The small molecule below binds the protein below.
Small molecule (SMILES): CC(C)O[PH](=O)OC(C)C

Sequence of chain 5.A:
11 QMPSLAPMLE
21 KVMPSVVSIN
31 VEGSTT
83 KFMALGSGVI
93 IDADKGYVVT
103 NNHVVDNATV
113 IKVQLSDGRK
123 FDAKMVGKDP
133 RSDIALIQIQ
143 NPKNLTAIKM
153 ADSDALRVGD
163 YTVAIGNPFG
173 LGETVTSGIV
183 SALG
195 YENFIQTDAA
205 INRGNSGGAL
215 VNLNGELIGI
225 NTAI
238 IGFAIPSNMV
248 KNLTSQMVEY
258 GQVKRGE

Sequence of chain 4.A:
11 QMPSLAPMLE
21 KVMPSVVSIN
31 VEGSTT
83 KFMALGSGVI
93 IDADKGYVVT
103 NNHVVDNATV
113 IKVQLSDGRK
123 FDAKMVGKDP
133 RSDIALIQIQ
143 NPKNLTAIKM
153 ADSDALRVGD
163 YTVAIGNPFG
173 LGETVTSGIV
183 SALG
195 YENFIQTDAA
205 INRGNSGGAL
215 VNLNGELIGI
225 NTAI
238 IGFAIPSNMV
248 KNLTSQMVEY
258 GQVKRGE

Binding-site contacts:
Ligand atom O3P contacts residue ARG207 of chain 5.A at 4.2 Å.
Ligand atom C1 contacts residue ALA166 of chain 5.A at 4.5 Å (hydrophobic).
Ligand atom O2P contacts residue SER210 of chain 5.A at 2.6 Å (h-bond).
Ligand atom C3 contacts residue SER210 of chain 5.A at 4.5 Å.
Ligand atom C3' contacts residue PRO170 of chain 5.A at 4.0 Å (hydrophobic).
Ligand atom C3 contacts residue ALA166 of chain 5.A at 3.7 Å (hydrophobic).
Ligand atom C3' contacts residue ARG207 of chain 5.A at 3.9 Å.
Ligand atom O3P contacts residue ILE205 of chain 5.A at 2.6 Å (h-bond).
Ligand atom C1 contacts residue SER210 of chain 5.A at 3.1 Å.
Ligand atom C2 contacts residue ASN225 of chain 5.A at 4.4 Å.
Ligand atom P contacts residue SER210 of chain 5.A at 1.6 Å.
Ligand atom C1' contacts residue PRO170 of chain 5.A at 4.1 Å (hydrophobic).
Ligand atom C2' contacts residue ILE238 of chain 4.A at 3.8 Å (hydrophobic).
Ligand atom C3 contacts residue GLY168 of chain 5.A at 3.8 Å.
Ligand atom O3P contacts residue ALA204 of chain 5.A at 3.5 Å.
Ligand atom C1 contacts residue THR178 of chain 5.A at 4.4 Å.
Ligand atom C3' contacts residue SER210 of chain 5.A at 3.5 Å.
Ligand atom C3 contacts residue THR176 of chain 5.A at 3.1 Å.
Ligand atom O1P contacts residue ALA166 of chain 5.A at 4.5 Å.
Ligand atom O1P contacts residue THR178 of chain 5.A at 3.9 Å.
Ligand atom C2 contacts residue GLY211 of chain 5.A at 3.2 Å.
Ligand atom C3' contacts residue ASN209 of chain 5.A at 3.5 Å.
Ligand atom C3 contacts residue THR178 of chain 5.A at 3.8 Å.
Ligand atom C2 contacts residue SER210 of chain 5.A at 3.8 Å.
Ligand atom C3 contacts residue ILE167 of chain 5.A at 4.2 Å (hydrophobic).
Ligand atom O3P contacts residue SER210 of chain 5.A at 2.4 Å (h-bond).
Ligand atom C1 contacts residue GLY168 of chain 5.A at 4.4 Å.
Ligand atom C2 contacts residue GLY168 of chain 5.A at 4.1 Å.
Ligand atom P contacts residue ILE205 of chain 5.A at 4.1 Å.
Ligand atom O1P contacts residue SER210 of chain 5.A at 2.7 Å (h-bond).
Ligand atom C2 contacts residue ILE167 of chain 5.A at 3.9 Å (hydrophobic).
Ligand atom C2' contacts residue THR176 of chain 5.A at 4.4 Å.
Ligand atom O1P contacts residue ALA204 of chain 5.A at 4.1 Å.
Ligand atom C1' contacts residue SER210 of chain 5.A at 3.2 Å.
Ligand atom C2 contacts residue ALA166 of chain 5.A at 3.8 Å (hydrophobic).